Sequence of chain 21.E:
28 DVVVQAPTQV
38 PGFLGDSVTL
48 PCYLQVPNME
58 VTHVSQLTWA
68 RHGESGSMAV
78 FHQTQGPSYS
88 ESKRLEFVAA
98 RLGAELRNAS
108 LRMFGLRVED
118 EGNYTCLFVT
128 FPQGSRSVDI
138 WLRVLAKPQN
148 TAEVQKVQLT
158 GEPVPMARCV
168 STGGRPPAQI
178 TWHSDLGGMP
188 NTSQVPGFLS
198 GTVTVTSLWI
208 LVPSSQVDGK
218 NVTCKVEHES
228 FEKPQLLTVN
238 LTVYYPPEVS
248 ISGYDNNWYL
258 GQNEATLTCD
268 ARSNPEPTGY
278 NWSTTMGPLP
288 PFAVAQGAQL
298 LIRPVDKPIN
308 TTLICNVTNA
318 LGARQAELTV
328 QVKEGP

Binding-site contacts:
Ligand atom O7 contacts residue NAG1 of chain 21.I at 3.7 Å.
Ligand atom C2 contacts residue ASN237 of chain 21.E at 2.6 Å.
Ligand atom C3 contacts residue ASN237 of chain 21.E at 3.9 Å.
Ligand atom N2 contacts residue ASN218 of chain 21.E at 4.4 Å.
Ligand atom C1 contacts residue ASN237 of chain 21.E at 1.4 Å.
Ligand atom C8 contacts residue NAG1 of chain 21.I at 4.3 Å.
Ligand atom C4 contacts residue ASN237 of chain 21.E at 4.3 Å.
Ligand atom O7 contacts residue ASN218 of chain 21.E at 3.5 Å (h-bond).
Ligand atom N2 contacts residue ASN237 of chain 21.E at 3.1 Å (h-bond).
Ligand atom C8 contacts residue LYS217 of chain 21.E at 3.9 Å.
Ligand atom O6 contacts residue ASN237 of chain 21.E at 4.4 Å.
Ligand atom C7 contacts residue ASN237 of chain 21.E at 3.7 Å.
Ligand atom C8 contacts residue GLY216 of chain 21.E at 2.1 Å.
Ligand atom C7 contacts residue ASN218 of chain 21.E at 3.4 Å.
Ligand atom C1 contacts residue GLY216 of chain 21.E at 4.3 Å.
Ligand atom O7 contacts residue ASN237 of chain 21.E at 3.8 Å.
Ligand atom O5 contacts residue ASN237 of chain 21.E at 2.3 Å (h-bond).
Ligand atom C5 contacts residue ASN237 of chain 21.E at 3.6 Å.
Ligand atom C8 contacts residue ASN218 of chain 21.E at 2.8 Å.
Ligand atom C2 contacts residue GLY216 of chain 21.E at 3.9 Å.
Ligand atom O7 contacts residue GLY216 of chain 21.E at 3.9 Å.
Ligand atom N2 contacts residue GLY216 of chain 21.E at 2.6 Å (h-bond).
Ligand atom C7 contacts residue NAG1 of chain 21.I at 4.4 Å.
Ligand atom C7 contacts residue GLY216 of chain 21.E at 2.7 Å.

A small-molecule ligand and the protein it binds are described below.
Small molecule (SMILES): CC(=O)N[C@H]1[C@H](O[C@H]2[C@H](O)[C@@H](NC(C)=O)CO[C@@H]2CO)O[C@H](CO)[C@@H](O[C@@H]2O[C@H](CO)[C@@H](O)[C@H](O)[C@@H]2O)[C@@H]1O